The small molecule below binds the protein below.
Small molecule (SMILES): CC(=O)N[C@@H]1[C@@H](O)[C@@H](F)C(O[P](=O)(O)OC[C@H]2O[C@@H](n3ccc(N)nc3=O)[C@H](O)[C@@H]2O)(C(=O)O)O[C@H]1[C@H](O)[C@H](O)CO

Sequence of chain 3.A:
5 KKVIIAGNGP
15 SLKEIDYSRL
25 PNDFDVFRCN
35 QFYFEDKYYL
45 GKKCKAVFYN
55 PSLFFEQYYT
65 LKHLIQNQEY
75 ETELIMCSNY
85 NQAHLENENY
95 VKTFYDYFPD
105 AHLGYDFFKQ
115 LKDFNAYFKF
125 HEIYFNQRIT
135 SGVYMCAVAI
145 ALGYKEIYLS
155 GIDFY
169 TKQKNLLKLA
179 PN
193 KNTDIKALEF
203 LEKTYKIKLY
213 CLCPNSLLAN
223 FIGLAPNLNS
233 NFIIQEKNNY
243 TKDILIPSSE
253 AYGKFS

Binding-site contacts:
Ligand atom C2 contacts residue GLY13 of chain 3.A at 3.3 Å.
Ligand atom PA contacts residue ASN34 of chain 3.A at 3.4 Å.
Ligand atom C8A contacts residue ASN54 of chain 3.A at 3.5 Å.
Ligand atom C3A contacts residue TYR159 of chain 3.A at 3.1 Å (hydrophobic).
Ligand atom OAA contacts residue ASN54 of chain 3.A at 3.6 Å (h-bond).
Ligand atom O9A contacts residue GLN35 of chain 3.A at 2.5 Å (h-bond).
Ligand atom O8A contacts residue GLN35 of chain 3.A at 2.7 Å (h-bond).
Ligand atom O2' contacts residue ASP157 of chain 3.A at 3.4 Å (salt-bridge).
Ligand atom C3' contacts residue TYR159 of chain 3.A at 3.5 Å (hydrophobic).
Ligand atom O9A contacts residue ASN34 of chain 3.A at 3.5 Å.
Ligand atom C2A contacts residue TYR159 of chain 3.A at 3.3 Å (hydrophobic).
Ligand atom OBA contacts residue SER135 of chain 3.A at 2.6 Å (h-bond).
Ligand atom N3 contacts residue TYR159 of chain 3.A at 3.2 Å.
Ligand atom C5' contacts residue CYS33 of chain 3.A at 3.5 Å (hydrophobic).
Ligand atom O7A contacts residue ASN54 of chain 3.A at 2.9 Å (h-bond).
Ligand atom O4' contacts residue GLY13 of chain 3.A at 3.3 Å (h-bond).
Ligand atom C1' contacts residue GLY155 of chain 3.A at 3.1 Å.
Ligand atom C8A contacts residue ASN34 of chain 3.A at 3.5 Å.
Ligand atom OBA contacts residue THR134 of chain 3.A at 3.1 Å.
Ligand atom OAA contacts residue SER135 of chain 3.A at 2.3 Å (h-bond).
Ligand atom O4' contacts residue ASN12 of chain 3.A at 2.5 Å (h-bond).
Ligand atom C4' contacts residue ASN12 of chain 3.A at 3.3 Å.
Ligand atom O2 contacts residue ASP157 of chain 3.A at 3.2 Å.
Ligand atom O4' contacts residue GLY11 of chain 3.A at 3.4 Å.
Ligand atom O4' contacts residue GLY155 of chain 3.A at 3.4 Å (h-bond).
Ligand atom O3A contacts residue ASN34 of chain 3.A at 2.0 Å (h-bond).
Ligand atom C4' contacts residue GLY11 of chain 3.A at 3.3 Å.
Ligand atom C4A contacts residue TYR159 of chain 3.A at 3.1 Å (hydrophobic).
Ligand atom O1A contacts residue TYR159 of chain 3.A at 2.5 Å (h-bond).
Ligand atom O3' contacts residue THR134 of chain 3.A at 3.4 Å (h-bond).
Ligand atom C6 contacts residue ASN12 of chain 3.A at 3.5 Å.
Ligand atom C1' contacts residue GLY13 of chain 3.A at 3.3 Å.
Ligand atom C11 contacts residue ASN180 of chain 3.A at 3.2 Å.
Ligand atom OAA contacts residue ASN34 of chain 3.A at 3.1 Å (h-bond).
Ligand atom O6A contacts residue ASN34 of chain 3.A at 3.4 Å (h-bond).
Ligand atom C2' contacts residue TYR159 of chain 3.A at 3.5 Å (hydrophobic).
Ligand atom C6 contacts residue GLY13 of chain 3.A at 3.5 Å.
Ligand atom C1A contacts residue SER135 of chain 3.A at 3.0 Å.
Ligand atom N1 contacts residue GLY13 of chain 3.A at 3.2 Å.
Ligand atom O8A contacts residue ASN34 of chain 3.A at 3.6 Å.